The protein below binds the small molecule below.
Small molecule (SMILES): CC(=O)N[C@H]1[C@H](O[C@H]2[C@H](O)[C@@H](NC(C)=O)CO[C@@H]2CO)O[C@H](CO)[C@@H](O)[C@@H]1O

Binding-site contacts:
Ligand atom C1 contacts residue ASN265 of chain 1.D at 1.5 Å.
Ligand atom C3 contacts residue ASN265 of chain 1.D at 3.9 Å.
Ligand atom C5 contacts residue GLN263 of chain 1.D at 3.9 Å.
Ligand atom C8 contacts residue SER303 of chain 1.D at 4.0 Å.
Ligand atom N2 contacts residue ASN265 of chain 1.D at 3.2 Å (h-bond).
Ligand atom O6 contacts residue ASN265 of chain 1.D at 4.3 Å.
Ligand atom O5 contacts residue ASN265 of chain 1.D at 2.2 Å (h-bond).
Ligand atom C2 contacts residue GLN263 of chain 1.D at 2.8 Å.
Ligand atom C3 contacts residue GLN263 of chain 1.D at 2.8 Å.
Ligand atom N2 contacts residue GLN263 of chain 1.D at 2.6 Å (h-bond).
Ligand atom C7 contacts residue GLN263 of chain 1.D at 3.8 Å.
Ligand atom O7 contacts residue ASN265 of chain 1.D at 3.8 Å.
Ligand atom O5 contacts residue GLN263 of chain 1.D at 3.8 Å.
Ligand atom C8 contacts residue GLN263 of chain 1.D at 3.1 Å.
Ligand atom C2 contacts residue ASN265 of chain 1.D at 2.7 Å.
Ligand atom C7 contacts residue ASN265 of chain 1.D at 3.7 Å.
Ligand atom C4 contacts residue ASN265 of chain 1.D at 4.3 Å.
Ligand atom C1 contacts residue GLN263 of chain 1.D at 2.7 Å.
Ligand atom O4 contacts residue GLN263 of chain 1.D at 4.4 Å.
Ligand atom C4 contacts residue GLN263 of chain 1.D at 3.9 Å.
Ligand atom O3 contacts residue GLN263 of chain 1.D at 3.7 Å.
Ligand atom C5 contacts residue ASN265 of chain 1.D at 3.5 Å.

Sequence of chain 1.D:
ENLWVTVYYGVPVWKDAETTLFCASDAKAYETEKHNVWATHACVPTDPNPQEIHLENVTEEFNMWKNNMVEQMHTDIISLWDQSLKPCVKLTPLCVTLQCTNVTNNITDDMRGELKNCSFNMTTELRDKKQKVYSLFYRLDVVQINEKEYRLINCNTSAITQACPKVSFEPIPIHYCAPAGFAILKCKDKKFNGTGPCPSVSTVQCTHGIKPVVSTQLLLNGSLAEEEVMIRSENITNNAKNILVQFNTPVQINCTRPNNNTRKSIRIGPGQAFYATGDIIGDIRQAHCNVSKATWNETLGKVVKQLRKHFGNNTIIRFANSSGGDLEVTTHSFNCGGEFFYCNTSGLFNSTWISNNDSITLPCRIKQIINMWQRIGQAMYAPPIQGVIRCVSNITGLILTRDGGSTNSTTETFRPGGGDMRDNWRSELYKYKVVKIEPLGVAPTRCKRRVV